Binding-site contacts:
Ligand atom C2 contacts residue ASN127 of chain 1.A at 2.5 Å.
Ligand atom C3 contacts residue ASN127 of chain 1.A at 3.8 Å.
Ligand atom C7 contacts residue GLN126 of chain 1.A at 4.1 Å.
Ligand atom C7 contacts residue ASN127 of chain 1.A at 3.5 Å.
Ligand atom C5 contacts residue ASN127 of chain 1.A at 3.6 Å.
Ligand atom N2 contacts residue ASN127 of chain 1.A at 3.1 Å (h-bond).
Ligand atom C4 contacts residue ASN127 of chain 1.A at 4.2 Å.
Ligand atom O5 contacts residue ASN127 of chain 1.A at 2.2 Å (h-bond).
Ligand atom C1 contacts residue ASN127 of chain 1.A at 1.4 Å.
Ligand atom C8 contacts residue GLN126 of chain 1.A at 3.8 Å.
Ligand atom O7 contacts residue ASN127 of chain 1.A at 3.3 Å (h-bond).

This small molecule binds to this protein.
Small molecule (SMILES): CC(=O)N[C@@H]1[C@@H](O)[C@H](O)[C@@H](CO)O[C@H]1O

Sequence of chain 1.A:
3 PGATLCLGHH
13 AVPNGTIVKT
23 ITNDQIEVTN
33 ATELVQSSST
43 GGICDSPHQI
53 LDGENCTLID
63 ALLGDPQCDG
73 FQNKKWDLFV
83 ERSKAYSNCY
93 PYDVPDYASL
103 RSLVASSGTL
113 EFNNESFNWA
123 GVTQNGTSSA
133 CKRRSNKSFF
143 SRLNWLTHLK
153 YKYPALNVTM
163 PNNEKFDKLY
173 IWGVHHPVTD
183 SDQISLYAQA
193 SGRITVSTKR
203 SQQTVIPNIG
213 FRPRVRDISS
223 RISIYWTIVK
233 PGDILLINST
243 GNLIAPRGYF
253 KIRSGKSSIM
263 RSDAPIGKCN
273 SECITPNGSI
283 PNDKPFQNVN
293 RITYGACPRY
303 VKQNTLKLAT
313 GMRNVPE